Sequence of chain 2.A:
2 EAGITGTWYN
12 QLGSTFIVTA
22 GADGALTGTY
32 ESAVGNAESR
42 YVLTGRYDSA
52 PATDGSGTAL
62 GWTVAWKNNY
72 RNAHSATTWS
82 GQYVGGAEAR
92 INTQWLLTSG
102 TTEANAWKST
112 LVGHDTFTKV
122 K

Sequence of chain 1.B:
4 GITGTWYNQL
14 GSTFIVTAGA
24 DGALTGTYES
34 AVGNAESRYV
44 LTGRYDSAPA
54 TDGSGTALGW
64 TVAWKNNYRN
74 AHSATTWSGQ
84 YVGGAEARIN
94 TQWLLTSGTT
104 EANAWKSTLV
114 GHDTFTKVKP

The small molecule below binds the protein below.
Small molecule (SMILES): O=C(O)CCCC[C@H]1SC[C@@H]2NC(=O)N[C@@H]21

Binding-site contacts:
Ligand atom N2 contacts residue BTN1 of chain 2.C at 0.0 Å (h-bond).
Ligand atom O3 contacts residue BTN1 of chain 2.C at 0.0 Å (h-bond).
Ligand atom S1 contacts residue THR78 of chain 2.A at 3.4 Å (h-bond).
Ligand atom N2 contacts residue VAL35 of chain 2.A at 3.6 Å.
Ligand atom O3 contacts residue SER15 of chain 2.A at 2.7 Å (h-bond).
Ligand atom O3 contacts residue ASN11 of chain 2.A at 3.0 Å (h-bond).
Ligand atom C4 contacts residue VAL35 of chain 2.A at 3.7 Å (hydrophobic).
Ligand atom N1 contacts residue ASP116 of chain 2.A at 2.8 Å (salt-bridge).
Ligand atom C5 contacts residue BTN1 of chain 2.C at 0.0 Å.
Ligand atom C11 contacts residue BTN1 of chain 2.C at 0.0 Å.
Ligand atom S1 contacts residue BTN1 of chain 2.C at 1.4 Å (h-bond).
Ligand atom C10 contacts residue ASN37 of chain 2.A at 3.7 Å.
Ligand atom N1 contacts residue BTN1 of chain 2.C at 0.0 Å (h-bond).
Ligand atom C8 contacts residue TRP67 of chain 2.A at 3.7 Å (hydrophobic).
Ligand atom C4 contacts residue BTN1 of chain 2.C at 0.0 Å.
Ligand atom C3 contacts residue SER15 of chain 2.A at 3.6 Å.
Ligand atom C3 contacts residue ASP116 of chain 2.A at 3.7 Å.
Ligand atom N2 contacts residue SER33 of chain 2.A at 3.0 Å (h-bond).
Ligand atom O12 contacts residue SER76 of chain 2.A at 2.8 Å (h-bond).
Ligand atom O3 contacts residue TYR31 of chain 2.A at 2.7 Å (h-bond).
Ligand atom S1 contacts residue LEU98 of chain 2.A at 3.6 Å.
Ligand atom C6 contacts residue BTN1 of chain 2.C at 0.0 Å.
Ligand atom O12 contacts residue BTN1 of chain 2.C at 0.0 Å (h-bond).
Ligand atom C3 contacts residue TYR31 of chain 2.A at 3.5 Å (hydrophobic).
Ligand atom O11 contacts residue BTN1 of chain 2.C at 0.0 Å (h-bond).
Ligand atom C7 contacts residue SER33 of chain 2.A at 3.5 Å.
Ligand atom C3 contacts residue LEU13 of chain 2.A at 3.7 Å (hydrophobic).
Ligand atom C3 contacts residue BTN1 of chain 2.C at 0.0 Å.
Ligand atom C9 contacts residue TRP67 of chain 2.A at 3.8 Å (hydrophobic).
Ligand atom C8 contacts residue BTN1 of chain 2.C at 0.0 Å.
Ligand atom C9 contacts residue BTN1 of chain 2.C at 0.0 Å.
Ligand atom C2 contacts residue BTN1 of chain 2.C at 0.0 Å.
Ligand atom O11 contacts residue ASN37 of chain 2.A at 2.8 Å (h-bond).
Ligand atom C6 contacts residue TRP96 of chain 2.A at 3.4 Å (hydrophobic).
Ligand atom N1 contacts residue LEU13 of chain 2.A at 3.7 Å.
Ligand atom O11 contacts residue GLY36 of chain 2.A at 3.6 Å.
Ligand atom C7 contacts residue BTN1 of chain 2.C at 0.0 Å.
Ligand atom C11 contacts residue ASN37 of chain 2.A at 3.6 Å.
Ligand atom C10 contacts residue TRP67 of chain 2.A at 3.5 Å (hydrophobic).
Ligand atom C10 contacts residue BTN1 of chain 2.C at 0.0 Å.